Sequence of chain 1.E:
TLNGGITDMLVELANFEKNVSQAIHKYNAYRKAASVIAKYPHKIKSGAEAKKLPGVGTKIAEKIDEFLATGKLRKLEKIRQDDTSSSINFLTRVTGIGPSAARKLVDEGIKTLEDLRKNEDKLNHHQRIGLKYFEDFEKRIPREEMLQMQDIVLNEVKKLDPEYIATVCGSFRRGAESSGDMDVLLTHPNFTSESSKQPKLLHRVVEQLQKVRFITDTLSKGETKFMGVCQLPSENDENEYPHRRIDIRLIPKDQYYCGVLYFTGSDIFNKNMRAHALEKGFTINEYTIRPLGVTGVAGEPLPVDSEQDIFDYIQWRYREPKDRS

This protein binds this small molecule.
Small molecule (SMILES): Nc1ccn([C@H]2C[C@H](O[P](=O)(O)OC[C@H]3O[C@@H](n4cnc5c(=O)nc(N)[nH]c54)C[C@@H]3O[P](=O)(O)OC[C@H]3O[C@@H](n4ccc(N)nc4=O)C[C@@H]3O[P](=O)(O)OC[C@H]3O[C@@H](n4ccc(N)nc4=O)C[C@@H]3O)[C@@H](CO[P](=O)(O)O[C@H]3C[C@H](n4cnc5c(N)ncnc54)O[C@@H]3CO[P](=O)(O)O[C@H]3C[C@H](n4cnc5c(=O)nc(N)[nH]c54)O[C@@H]3CO[P](=O)(O)O[C@H]3C[C@H](n4ccc(N)nc4=O)O[C@@H]3COP(=O)=O)O2)c(=O)n1

Binding-site contacts:
Ligand atom N1 contacts residue DT9 of chain 1.A at 3.1 Å (h-bond).
Ligand atom N3 contacts residue DG5 of chain 1.A at 2.8 Å (h-bond).
Ligand atom O6 contacts residue DC10 of chain 1.A at 3.1 Å (h-bond).
Ligand atom OP1 contacts residue SER109 of chain 1.E at 3.0 Å (h-bond).
Ligand atom O6 contacts residue DT9 of chain 1.A at 3.0 Å (h-bond).
Ligand atom N4 contacts residue DG8 of chain 1.A at 2.8 Å (h-bond).
Ligand atom OP1 contacts residue GLY105 of chain 1.E at 3.0 Å (h-bond).
Ligand atom C2 contacts residue DG11 of chain 1.A at 3.4 Å.
Ligand atom C5' contacts residue ARG254 of chain 1.E at 3.2 Å.
Ligand atom C4 contacts residue TTE1 of chain 1.H at 2.9 Å.
Ligand atom N3 contacts residue DG6 of chain 1.A at 2.9 Å (h-bond).
Ligand atom O2 contacts residue DG6 of chain 1.A at 3.0 Å (h-bond).
Ligand atom O6 contacts residue DC7 of chain 1.A at 2.8 Å (h-bond).
Ligand atom C5' contacts residue GLY105 of chain 1.E at 3.3 Å.
Ligand atom N1 contacts residue DC7 of chain 1.A at 3.0 Å (h-bond).
Ligand atom N6 contacts residue DG8 of chain 1.A at 3.0 Å (h-bond).
Ligand atom N4 contacts residue DG5 of chain 1.A at 2.9 Å (h-bond).
Ligand atom C2' contacts residue TTE1 of chain 1.H at 3.2 Å.
Ligand atom OP2 contacts residue GLY107 of chain 1.E at 3.3 Å.
Ligand atom N4 contacts residue TTE1 of chain 1.H at 3.1 Å (h-bond).
Ligand atom O3' contacts residue TTE1 of chain 1.H at 2.8 Å (h-bond).
Ligand atom N3 contacts residue DG11 of chain 1.A at 3.2 Å (h-bond).
Ligand atom C2 contacts residue DG6 of chain 1.A at 3.2 Å.
Ligand atom N4 contacts residue DC10 of chain 1.A at 3.2 Å (h-bond).
Ligand atom OP1 contacts residue ALA110 of chain 1.E at 3.1 Å.
Ligand atom OP1 contacts residue ARG254 of chain 1.E at 3.1 Å (salt-bridge).
Ligand atom OP1 contacts residue GLY107 of chain 1.E at 3.1 Å (h-bond).
Ligand atom N1 contacts residue DC10 of chain 1.A at 3.0 Å (h-bond).
Ligand atom N4 contacts residue DG6 of chain 1.A at 3.3 Å (h-bond).
Ligand atom C5 contacts residue TTE1 of chain 1.H at 3.0 Å.
Ligand atom O2 contacts residue DG11 of chain 1.A at 2.8 Å (h-bond).
Ligand atom O3' contacts residue ASP192 of chain 1.E at 3.2 Å (salt-bridge).
Ligand atom N2 contacts residue DC10 of chain 1.A at 2.9 Å (h-bond).
Ligand atom O2 contacts residue TYR271 of chain 1.E at 2.7 Å (h-bond).
Ligand atom O6 contacts residue DG6 of chain 1.A at 3.4 Å (h-bond).
Ligand atom OP2 contacts residue PRO108 of chain 1.E at 2.9 Å (h-bond).
Ligand atom O2 contacts residue DG8 of chain 1.A at 3.0 Å (h-bond).
Ligand atom O2 contacts residue DG5 of chain 1.A at 2.8 Å (h-bond).
Ligand atom N2 contacts residue DC7 of chain 1.A at 3.2 Å (h-bond).
Ligand atom N3 contacts residue DG8 of chain 1.A at 2.9 Å (h-bond).